Binding-site contacts:
Ligand atom S contacts residue LYS57 of chain 1.A at 3.4 Å (salt-bridge).
Ligand atom C8 contacts residue ASN39 of chain 1.A at 3.6 Å.
Ligand atom C2 contacts residue GLU219 of chain 1.A at 3.5 Å.
Ligand atom C5 contacts residue LYS57 of chain 1.A at 3.8 Å.
Ligand atom C2 contacts residue PHE182 of chain 1.A at 4.0 Å (hydrophobic).
Ligand atom O2 contacts residue PHE182 of chain 1.A at 4.0 Å.
Ligand atom N contacts residue MET258 of chain 1.A at 3.3 Å.
Ligand atom C9 contacts residue TYR35 of chain 1.A at 3.9 Å (hydrophobic).
Ligand atom C5 contacts residue ASN39 of chain 1.A at 3.9 Å.
Ligand atom C3 contacts residue PHE182 of chain 1.A at 4.0 Å (hydrophobic).
Ligand atom C9 contacts residue ASN39 of chain 1.A at 3.9 Å.
Ligand atom C7 contacts residue ASN39 of chain 1.A at 3.7 Å.
Ligand atom C8 contacts residue PHE182 of chain 1.A at 3.9 Å (hydrophobic).
Ligand atom O2 contacts residue VAL53 of chain 1.A at 3.3 Å.
Ligand atom C5 contacts residue TYR40 of chain 1.A at 3.4 Å (hydrophobic).
Ligand atom C6 contacts residue PHE182 of chain 1.A at 3.8 Å (hydrophobic).
Ligand atom C5 contacts residue PHE182 of chain 1.A at 3.5 Å (hydrophobic).
Ligand atom O1 contacts residue LYS57 of chain 1.A at 2.6 Å (salt-bridge).
Ligand atom C9 contacts residue PHE182 of chain 1.A at 3.5 Å (hydrophobic).
Ligand atom O2 contacts residue VAL272 of chain 1.A at 3.9 Å.
Ligand atom O2 contacts residue MET258 of chain 1.A at 3.7 Å.
Ligand atom C4 contacts residue PHE182 of chain 1.A at 3.5 Å (hydrophobic).
Ligand atom C1 contacts residue ARG44 of chain 1.A at 4.0 Å.
Ligand atom C1 contacts residue VAL269 of chain 1.A at 3.8 Å (hydrophobic).
Ligand atom N contacts residue VAL53 of chain 1.A at 3.8 Å.
Ligand atom C4 contacts residue TYR35 of chain 1.A at 3.5 Å (hydrophobic).
Ligand atom C1 contacts residue ASP267 of chain 1.A at 3.3 Å.
Ligand atom C8 contacts residue ARG44 of chain 1.A at 4.0 Å.
Ligand atom C7 contacts residue PHE182 of chain 1.A at 4.0 Å (hydrophobic).
Ligand atom O1 contacts residue ASN39 of chain 1.A at 3.2 Å (h-bond).
Ligand atom C1 contacts residue GLU219 of chain 1.A at 3.3 Å.
Ligand atom N1 contacts residue ASP267 of chain 1.A at 3.6 Å (salt-bridge).
Ligand atom N1 contacts residue GLU219 of chain 1.A at 2.8 Å (salt-bridge).
Ligand atom C4 contacts residue TYR40 of chain 1.A at 3.6 Å (hydrophobic).
Ligand atom N contacts residue ARG44 of chain 1.A at 2.9 Å.
Ligand atom O2 contacts residue LYS57 of chain 1.A at 3.3 Å (salt-bridge).
Ligand atom N1 contacts residue TYR222 of chain 1.A at 3.9 Å.
Ligand atom C3 contacts residue TYR35 of chain 1.A at 3.4 Å (hydrophobic).
Ligand atom C7 contacts residue ARG44 of chain 1.A at 3.5 Å.
Ligand atom C2 contacts residue TYR222 of chain 1.A at 4.0 Å (hydrophobic).

The protein below binds the small molecule below.
Small molecule (SMILES): NS(=O)(=O)c1ccc2c(c1)CNCC2

Sequence of chain 1.A:
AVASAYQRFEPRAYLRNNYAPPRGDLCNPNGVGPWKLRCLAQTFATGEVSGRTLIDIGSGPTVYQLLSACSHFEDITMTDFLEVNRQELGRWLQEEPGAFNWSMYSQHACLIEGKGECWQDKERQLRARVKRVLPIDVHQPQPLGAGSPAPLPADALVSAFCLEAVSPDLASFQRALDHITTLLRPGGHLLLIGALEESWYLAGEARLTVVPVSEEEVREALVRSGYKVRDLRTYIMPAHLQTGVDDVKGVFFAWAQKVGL